Sequence of chain 1.A:
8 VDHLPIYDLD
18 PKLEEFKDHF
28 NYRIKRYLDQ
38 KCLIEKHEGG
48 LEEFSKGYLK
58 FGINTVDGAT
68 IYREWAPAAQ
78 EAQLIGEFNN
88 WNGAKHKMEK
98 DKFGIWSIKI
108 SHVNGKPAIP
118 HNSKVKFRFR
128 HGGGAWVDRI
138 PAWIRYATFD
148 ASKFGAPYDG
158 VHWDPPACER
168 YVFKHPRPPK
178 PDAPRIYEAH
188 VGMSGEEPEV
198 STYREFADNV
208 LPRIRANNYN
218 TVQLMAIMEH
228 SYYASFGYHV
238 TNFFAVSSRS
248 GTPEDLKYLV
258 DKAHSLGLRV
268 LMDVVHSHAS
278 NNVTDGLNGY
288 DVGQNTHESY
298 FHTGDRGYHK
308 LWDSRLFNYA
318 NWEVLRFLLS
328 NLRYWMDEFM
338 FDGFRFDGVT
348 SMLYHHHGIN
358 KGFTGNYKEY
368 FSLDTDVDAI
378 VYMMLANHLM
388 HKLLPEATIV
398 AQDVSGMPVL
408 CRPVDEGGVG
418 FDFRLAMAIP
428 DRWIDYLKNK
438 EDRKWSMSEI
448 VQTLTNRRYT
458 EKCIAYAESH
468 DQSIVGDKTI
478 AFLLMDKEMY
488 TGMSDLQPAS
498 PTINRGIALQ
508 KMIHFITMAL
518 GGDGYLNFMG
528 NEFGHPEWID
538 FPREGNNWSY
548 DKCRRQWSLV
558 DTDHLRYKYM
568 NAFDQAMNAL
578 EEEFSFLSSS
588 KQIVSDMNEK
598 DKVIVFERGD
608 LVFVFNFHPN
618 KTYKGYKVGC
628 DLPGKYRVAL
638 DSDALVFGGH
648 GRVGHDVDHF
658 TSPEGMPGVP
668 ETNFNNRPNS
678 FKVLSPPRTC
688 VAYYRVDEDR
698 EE

Binding-site contacts:
Ligand atom C4 contacts residue TYR29 of chain 1.A at 4.5 Å (hydrophobic).
Ligand atom C4 contacts residue LEU370 of chain 1.A at 4.4 Å (hydrophobic).
Ligand atom C5 contacts residue TYR29 of chain 1.A at 3.5 Å (hydrophobic).
Ligand atom C6 contacts residue TYR29 of chain 1.A at 4.1 Å (hydrophobic).
Ligand atom C1 contacts residue HIS26 of chain 1.A at 4.0 Å.
Ligand atom C1 contacts residue VAL374 of chain 1.A at 4.1 Å (hydrophobic).
Ligand atom O1 contacts residue VAL374 of chain 1.A at 3.9 Å.
Ligand atom O5 contacts residue LEU370 of chain 1.A at 4.1 Å.
Ligand atom O2 contacts residue HIS26 of chain 1.A at 3.1 Å.
Ligand atom O1 contacts residue HIS26 of chain 1.A at 3.4 Å.
Ligand atom C6 contacts residue LEU370 of chain 1.A at 4.4 Å (hydrophobic).
Ligand atom O4 contacts residue TYR29 of chain 1.A at 4.3 Å.
Ligand atom O5 contacts residue TYR29 of chain 1.A at 4.0 Å.
Ligand atom O1 contacts residue SER369 of chain 1.A at 3.3 Å (h-bond).
Ligand atom O5 contacts residue VAL374 of chain 1.A at 4.4 Å.
Ligand atom O1 contacts residue THR372 of chain 1.A at 4.2 Å.
Ligand atom C3 contacts residue TYR29 of chain 1.A at 4.3 Å (hydrophobic).
Ligand atom C1 contacts residue TYR29 of chain 1.A at 3.9 Å (hydrophobic).
Ligand atom O1 contacts residue LEU370 of chain 1.A at 4.2 Å.
Ligand atom O6 contacts residue TYR29 of chain 1.A at 3.7 Å.
Ligand atom C2 contacts residue HIS26 of chain 1.A at 4.1 Å.

A protein and the small-molecule ligand that binds it are described below.
Small molecule (SMILES): OC[C@H]1O[C@@H](O)[C@H](O)[C@@H](O)[C@@H]1O